Binding-site contacts:
Ligand atom C21 contacts residue ALA57 of chain 1.B at 3.7 Å (hydrophobic).
Ligand atom C10 contacts residue LEU97 of chain 1.B at 3.8 Å (hydrophobic).
Ligand atom C5 contacts residue MET80 of chain 1.B at 3.9 Å (hydrophobic).
Ligand atom C16 contacts residue ARG93 of chain 1.B at 3.9 Å.
Ligand atom C10 contacts residue ARG93 of chain 1.B at 3.6 Å.
Ligand atom CL1 contacts residue ILE124 of chain 1.B at 3.8 Å.
Ligand atom C1 contacts residue MET80 of chain 1.B at 3.7 Å (hydrophobic).
Ligand atom C1 contacts residue LEU97 of chain 1.B at 3.4 Å (hydrophobic).
Ligand atom C13 contacts residue VAL83 of chain 1.B at 3.6 Å (hydrophobic).
Ligand atom C3 contacts residue MET80 of chain 1.B at 3.6 Å (hydrophobic).
Ligand atom C4 contacts residue MET80 of chain 1.B at 3.7 Å (hydrophobic).
Ligand atom C18 contacts residue PHE100 of chain 1.B at 3.6 Å (hydrophobic).
Ligand atom C1 contacts residue GLY101 of chain 1.B at 3.9 Å.
Ligand atom O1 contacts residue PHE84 of chain 1.B at 3.9 Å.
Ligand atom C23 contacts residue VAL79 of chain 1.B at 3.3 Å (hydrophobic).
Ligand atom C8 contacts residue THR96 of chain 1.B at 3.5 Å.
Ligand atom CL1 contacts residue LEU120 of chain 1.B at 3.5 Å.
Ligand atom C9 contacts residue ARG93 of chain 1.B at 3.6 Å.
Ligand atom C3 contacts residue PHE100 of chain 1.B at 3.7 Å (hydrophobic).
Ligand atom C8 contacts residue ARG93 of chain 1.B at 3.8 Å.
Ligand atom C22 contacts residue VAL79 of chain 1.B at 3.9 Å (hydrophobic).
Ligand atom C7 contacts residue THR96 of chain 1.B at 3.7 Å.
Ligand atom C2 contacts residue PHE100 of chain 1.B at 3.8 Å (hydrophobic).
Ligand atom C7 contacts residue VAL83 of chain 1.B at 3.9 Å (hydrophobic).
Ligand atom C21 contacts residue PHE58 of chain 1.B at 3.6 Å (hydrophobic).
Ligand atom O1 contacts residue LEU97 of chain 1.B at 3.6 Å.
Ligand atom C24 contacts residue VAL79 of chain 1.B at 3.5 Å (hydrophobic).
Ligand atom O2 contacts residue ARG93 of chain 1.B at 2.9 Å (salt-bridge).
Ligand atom C12 contacts residue PHE100 of chain 1.B at 3.8 Å (hydrophobic).
Ligand atom C1 contacts residue PHE100 of chain 1.B at 3.7 Å (hydrophobic).
Ligand atom C9 contacts residue THR96 of chain 1.B at 3.7 Å.
Ligand atom C18 contacts residue PHE58 of chain 1.B at 3.8 Å (hydrophobic).
Ligand atom N1 contacts residue VAL83 of chain 1.B at 3.8 Å.
Ligand atom C4 contacts residue PHE100 of chain 1.B at 3.6 Å (hydrophobic).
Ligand atom C22 contacts residue VAL83 of chain 1.B at 3.8 Å (hydrophobic).
Ligand atom CL1 contacts residue GLY101 of chain 1.B at 3.9 Å.
Ligand atom C5 contacts residue PHE100 of chain 1.B at 3.5 Å (hydrophobic).
Ligand atom C2 contacts residue MET80 of chain 1.B at 3.6 Å (hydrophobic).
Ligand atom C6 contacts residue LEU97 of chain 1.B at 3.6 Å (hydrophobic).
Ligand atom C6 contacts residue PHE100 of chain 1.B at 3.6 Å (hydrophobic).

Sequence of chain 1.B:
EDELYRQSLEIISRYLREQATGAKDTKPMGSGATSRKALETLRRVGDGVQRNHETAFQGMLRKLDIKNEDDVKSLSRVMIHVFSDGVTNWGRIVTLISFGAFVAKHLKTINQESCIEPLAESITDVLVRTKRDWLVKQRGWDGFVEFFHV

This protein binds this small molecule.
Small molecule (SMILES): O=C(O)c1ccc2c(c1)N(CC1CCC1)C[C@@]1(CCCc3cc(Cl)ccc31)CO2